Sequence of chain 1.C:
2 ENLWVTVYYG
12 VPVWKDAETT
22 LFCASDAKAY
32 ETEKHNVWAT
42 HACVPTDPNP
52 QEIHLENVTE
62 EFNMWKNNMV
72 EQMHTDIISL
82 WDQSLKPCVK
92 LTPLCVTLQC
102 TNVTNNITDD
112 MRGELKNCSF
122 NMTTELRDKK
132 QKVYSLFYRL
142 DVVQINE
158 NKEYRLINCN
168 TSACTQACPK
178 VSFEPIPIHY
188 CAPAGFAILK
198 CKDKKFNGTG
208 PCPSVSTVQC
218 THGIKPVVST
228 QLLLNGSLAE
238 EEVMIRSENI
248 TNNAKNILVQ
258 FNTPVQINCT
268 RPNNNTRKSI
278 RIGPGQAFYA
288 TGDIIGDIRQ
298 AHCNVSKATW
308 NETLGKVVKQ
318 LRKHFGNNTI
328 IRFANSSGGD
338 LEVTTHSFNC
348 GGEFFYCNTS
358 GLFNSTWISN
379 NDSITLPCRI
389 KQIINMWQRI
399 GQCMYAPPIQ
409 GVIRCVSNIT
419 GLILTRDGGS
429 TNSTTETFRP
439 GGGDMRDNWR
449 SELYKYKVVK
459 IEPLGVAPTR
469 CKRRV

The small molecule below binds the protein below.
Small molecule (SMILES): CC(=O)N[C@H]1[C@H](O[C@H]2[C@H](O)[C@@H](NC(C)=O)CO[C@@H]2CO)O[C@H](CO)[C@@H](O[C@@H]2O[C@H](CO)[C@@H](O)[C@H](O)[C@@H]2O)[C@@H]1O

Binding-site contacts:
Ligand atom O5 contacts residue ASN167 of chain 1.E at 2.3 Å (h-bond).
Ligand atom C7 contacts residue ASN167 of chain 1.E at 3.1 Å.
Ligand atom O7 contacts residue ASN167 of chain 1.E at 2.9 Å (h-bond).
Ligand atom O6 contacts residue VAL144 of chain 1.E at 3.8 Å.
Ligand atom O5 contacts residue ARG162 of chain 1.E at 3.1 Å (salt-bridge).
Ligand atom C2 contacts residue ASN167 of chain 1.E at 2.4 Å.
Ligand atom C5 contacts residue ASN167 of chain 1.E at 3.7 Å.
Ligand atom O4 contacts residue GLY63 of chain 1.H at 3.6 Å.
Ligand atom N2 contacts residue ASN167 of chain 1.E at 2.9 Å (h-bond).
Ligand atom C1 contacts residue ARG162 of chain 1.E at 4.0 Å.
Ligand atom C6 contacts residue VAL144 of chain 1.E at 4.1 Å (hydrophobic).
Ligand atom C1 contacts residue ASN167 of chain 1.E at 1.4 Å.
Ligand atom O6 contacts residue ARG162 of chain 1.E at 3.8 Å.
Ligand atom C4 contacts residue ASN167 of chain 1.E at 4.2 Å.
Ligand atom O7 contacts residue VAL144 of chain 1.E at 4.4 Å.
Ligand atom C5 contacts residue ARG162 of chain 1.E at 4.2 Å.
Ligand atom O3 contacts residue GLY63 of chain 1.H at 4.5 Å.
Ligand atom O7 contacts residue ARG278 of chain 1.C at 4.0 Å.
Ligand atom C8 contacts residue ASN167 of chain 1.E at 4.4 Å.
Ligand atom C6 contacts residue ARG162 of chain 1.E at 4.0 Å.
Ligand atom C3 contacts residue ASN167 of chain 1.E at 3.8 Å.

Sequence of chain 1.H:
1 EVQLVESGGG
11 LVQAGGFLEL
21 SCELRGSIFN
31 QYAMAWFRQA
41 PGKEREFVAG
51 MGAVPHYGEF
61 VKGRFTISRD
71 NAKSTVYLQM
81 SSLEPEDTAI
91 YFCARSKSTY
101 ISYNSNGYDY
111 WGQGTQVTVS

Sequence of chain 1.E:
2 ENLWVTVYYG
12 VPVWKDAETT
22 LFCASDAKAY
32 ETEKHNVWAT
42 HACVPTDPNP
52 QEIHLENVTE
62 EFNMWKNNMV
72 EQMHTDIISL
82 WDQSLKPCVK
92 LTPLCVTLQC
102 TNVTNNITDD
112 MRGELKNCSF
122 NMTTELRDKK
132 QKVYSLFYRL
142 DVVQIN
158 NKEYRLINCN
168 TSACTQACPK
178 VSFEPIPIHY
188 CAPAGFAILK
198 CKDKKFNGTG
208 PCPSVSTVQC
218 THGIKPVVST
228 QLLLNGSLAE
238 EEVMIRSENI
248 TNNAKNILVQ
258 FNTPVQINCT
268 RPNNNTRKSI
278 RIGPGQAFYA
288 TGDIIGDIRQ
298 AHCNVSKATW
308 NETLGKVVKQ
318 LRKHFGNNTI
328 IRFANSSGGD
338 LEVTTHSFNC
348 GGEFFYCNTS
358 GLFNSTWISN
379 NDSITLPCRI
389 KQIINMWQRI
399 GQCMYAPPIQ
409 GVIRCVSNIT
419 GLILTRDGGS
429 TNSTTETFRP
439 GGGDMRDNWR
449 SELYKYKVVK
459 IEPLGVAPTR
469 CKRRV